Sequence of chain 1.B:
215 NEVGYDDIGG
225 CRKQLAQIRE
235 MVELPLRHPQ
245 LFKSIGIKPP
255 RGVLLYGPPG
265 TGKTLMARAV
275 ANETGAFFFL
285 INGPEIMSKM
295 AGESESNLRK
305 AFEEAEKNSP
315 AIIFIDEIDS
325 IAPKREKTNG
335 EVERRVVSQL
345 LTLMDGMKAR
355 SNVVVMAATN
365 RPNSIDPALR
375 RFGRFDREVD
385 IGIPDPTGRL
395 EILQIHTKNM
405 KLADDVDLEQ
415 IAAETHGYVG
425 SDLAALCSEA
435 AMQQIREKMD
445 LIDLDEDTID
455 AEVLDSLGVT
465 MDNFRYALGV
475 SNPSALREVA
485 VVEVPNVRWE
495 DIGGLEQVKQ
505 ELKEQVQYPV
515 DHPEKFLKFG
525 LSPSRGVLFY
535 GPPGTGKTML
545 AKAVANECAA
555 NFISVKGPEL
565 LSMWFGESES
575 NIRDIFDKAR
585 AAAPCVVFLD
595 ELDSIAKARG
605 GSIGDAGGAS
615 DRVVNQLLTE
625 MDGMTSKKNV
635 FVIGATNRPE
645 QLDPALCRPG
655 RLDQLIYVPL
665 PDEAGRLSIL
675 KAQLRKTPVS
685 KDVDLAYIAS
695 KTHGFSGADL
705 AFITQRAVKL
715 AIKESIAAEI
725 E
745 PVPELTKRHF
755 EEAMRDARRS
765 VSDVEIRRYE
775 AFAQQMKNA

The protein below binds the small molecule below.
Small molecule (SMILES): Nc1ncnc2c1ncn2[C@@H]1O[C@H](COP(=O)(O)OP(=O)(O)OP(O)(O)=S)[C@@H](O)[C@H]1O

Sequence of chain 1.C:
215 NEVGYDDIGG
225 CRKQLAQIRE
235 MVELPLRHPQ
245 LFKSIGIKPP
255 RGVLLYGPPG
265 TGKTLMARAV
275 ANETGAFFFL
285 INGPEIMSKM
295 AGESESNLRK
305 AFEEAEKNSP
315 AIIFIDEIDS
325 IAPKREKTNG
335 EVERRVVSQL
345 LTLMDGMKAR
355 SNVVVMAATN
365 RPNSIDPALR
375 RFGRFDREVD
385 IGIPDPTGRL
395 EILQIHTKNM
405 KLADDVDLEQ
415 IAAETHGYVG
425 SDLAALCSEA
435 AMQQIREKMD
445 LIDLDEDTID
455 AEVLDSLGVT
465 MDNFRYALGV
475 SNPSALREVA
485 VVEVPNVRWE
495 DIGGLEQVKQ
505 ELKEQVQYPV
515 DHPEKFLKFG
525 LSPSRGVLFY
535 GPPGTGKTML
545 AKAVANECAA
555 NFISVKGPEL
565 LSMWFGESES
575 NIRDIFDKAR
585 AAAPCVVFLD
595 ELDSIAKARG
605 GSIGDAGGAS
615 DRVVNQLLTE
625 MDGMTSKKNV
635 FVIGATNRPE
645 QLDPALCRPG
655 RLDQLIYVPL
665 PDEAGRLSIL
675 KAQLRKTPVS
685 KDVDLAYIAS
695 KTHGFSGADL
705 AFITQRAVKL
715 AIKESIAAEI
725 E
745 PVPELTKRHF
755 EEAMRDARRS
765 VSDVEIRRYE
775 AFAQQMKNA

Binding-site contacts:
Ligand atom PA contacts residue MG1 of chain 1.Q at 2.7 Å.
Ligand atom N7 contacts residue GLY538 of chain 1.C at 3.2 Å (h-bond).
Ligand atom C8 contacts residue ALA702 of chain 1.C at 3.1 Å (hydrophobic).
Ligand atom N7 contacts residue ALA702 of chain 1.C at 3.5 Å (h-bond).
Ligand atom O3B contacts residue GLY538 of chain 1.C at 2.8 Å (h-bond).
Ligand atom O2A contacts residue MG1 of chain 1.Q at 2.0 Å.
Ligand atom PB contacts residue MG1 of chain 1.Q at 3.0 Å.
Ligand atom O1B contacts residue GLY538 of chain 1.C at 2.9 Å (h-bond).
Ligand atom S1G contacts residue GLY538 of chain 1.C at 3.6 Å (h-bond).
Ligand atom O4' contacts residue ALA702 of chain 1.C at 3.4 Å.
Ligand atom O1A contacts residue MG1 of chain 1.Q at 2.8 Å.
Ligand atom N7 contacts residue GLY701 of chain 1.C at 3.4 Å.
Ligand atom N7 contacts residue GLY540 of chain 1.C at 3.2 Å (h-bond).
Ligand atom O2' contacts residue MET543 of chain 1.C at 3.2 Å (h-bond).
Ligand atom O5' contacts residue GLY540 of chain 1.C at 3.5 Å.
Ligand atom C8 contacts residue GLY538 of chain 1.C at 3.1 Å.
Ligand atom C8 contacts residue GLY540 of chain 1.C at 3.2 Å.
Ligand atom C8 contacts residue GLY701 of chain 1.C at 3.4 Å.
Ligand atom O1B contacts residue THR539 of chain 1.C at 2.4 Å (h-bond).
Ligand atom O1A contacts residue THR542 of chain 1.C at 2.5 Å (h-bond).
Ligand atom O3A contacts residue GLY538 of chain 1.C at 3.4 Å.
Ligand atom O1B contacts residue LYS541 of chain 1.C at 2.5 Å (salt-bridge).
Ligand atom PG contacts residue MG1 of chain 1.Q at 3.4 Å.
Ligand atom C2 contacts residue GLN677 of chain 1.C at 3.5 Å.
Ligand atom O2B contacts residue MG1 of chain 1.Q at 2.1 Å.
Ligand atom N3 contacts residue GLN677 of chain 1.C at 3.4 Å (h-bond).
Ligand atom O2G contacts residue MG1 of chain 1.Q at 2.1 Å.
Ligand atom O1B contacts residue GLY540 of chain 1.C at 3.4 Å (h-bond).
Ligand atom N6 contacts residue ILE673 of chain 1.C at 3.3 Å.
Ligand atom N3 contacts residue MET543 of chain 1.C at 3.4 Å.
Ligand atom PB contacts residue GLY538 of chain 1.C at 3.3 Å.
Ligand atom O2A contacts residue THR542 of chain 1.C at 2.7 Å (h-bond).
Ligand atom O1A contacts residue LYS541 of chain 1.C at 2.6 Å (salt-bridge).
Ligand atom O1A contacts residue GLY540 of chain 1.C at 3.0 Å.
Ligand atom O3A contacts residue MG1 of chain 1.Q at 3.2 Å.
Ligand atom O2B contacts residue THR542 of chain 1.C at 3.5 Å (h-bond).
Ligand atom PA contacts residue THR542 of chain 1.C at 3.2 Å.
Ligand atom PB contacts residue LYS541 of chain 1.C at 3.5 Å.
Ligand atom N7 contacts residue THR539 of chain 1.C at 3.1 Å.
Ligand atom O3G contacts residue ASN641 of chain 1.C at 3.1 Å (h-bond).